Sequence of chain 1.A:
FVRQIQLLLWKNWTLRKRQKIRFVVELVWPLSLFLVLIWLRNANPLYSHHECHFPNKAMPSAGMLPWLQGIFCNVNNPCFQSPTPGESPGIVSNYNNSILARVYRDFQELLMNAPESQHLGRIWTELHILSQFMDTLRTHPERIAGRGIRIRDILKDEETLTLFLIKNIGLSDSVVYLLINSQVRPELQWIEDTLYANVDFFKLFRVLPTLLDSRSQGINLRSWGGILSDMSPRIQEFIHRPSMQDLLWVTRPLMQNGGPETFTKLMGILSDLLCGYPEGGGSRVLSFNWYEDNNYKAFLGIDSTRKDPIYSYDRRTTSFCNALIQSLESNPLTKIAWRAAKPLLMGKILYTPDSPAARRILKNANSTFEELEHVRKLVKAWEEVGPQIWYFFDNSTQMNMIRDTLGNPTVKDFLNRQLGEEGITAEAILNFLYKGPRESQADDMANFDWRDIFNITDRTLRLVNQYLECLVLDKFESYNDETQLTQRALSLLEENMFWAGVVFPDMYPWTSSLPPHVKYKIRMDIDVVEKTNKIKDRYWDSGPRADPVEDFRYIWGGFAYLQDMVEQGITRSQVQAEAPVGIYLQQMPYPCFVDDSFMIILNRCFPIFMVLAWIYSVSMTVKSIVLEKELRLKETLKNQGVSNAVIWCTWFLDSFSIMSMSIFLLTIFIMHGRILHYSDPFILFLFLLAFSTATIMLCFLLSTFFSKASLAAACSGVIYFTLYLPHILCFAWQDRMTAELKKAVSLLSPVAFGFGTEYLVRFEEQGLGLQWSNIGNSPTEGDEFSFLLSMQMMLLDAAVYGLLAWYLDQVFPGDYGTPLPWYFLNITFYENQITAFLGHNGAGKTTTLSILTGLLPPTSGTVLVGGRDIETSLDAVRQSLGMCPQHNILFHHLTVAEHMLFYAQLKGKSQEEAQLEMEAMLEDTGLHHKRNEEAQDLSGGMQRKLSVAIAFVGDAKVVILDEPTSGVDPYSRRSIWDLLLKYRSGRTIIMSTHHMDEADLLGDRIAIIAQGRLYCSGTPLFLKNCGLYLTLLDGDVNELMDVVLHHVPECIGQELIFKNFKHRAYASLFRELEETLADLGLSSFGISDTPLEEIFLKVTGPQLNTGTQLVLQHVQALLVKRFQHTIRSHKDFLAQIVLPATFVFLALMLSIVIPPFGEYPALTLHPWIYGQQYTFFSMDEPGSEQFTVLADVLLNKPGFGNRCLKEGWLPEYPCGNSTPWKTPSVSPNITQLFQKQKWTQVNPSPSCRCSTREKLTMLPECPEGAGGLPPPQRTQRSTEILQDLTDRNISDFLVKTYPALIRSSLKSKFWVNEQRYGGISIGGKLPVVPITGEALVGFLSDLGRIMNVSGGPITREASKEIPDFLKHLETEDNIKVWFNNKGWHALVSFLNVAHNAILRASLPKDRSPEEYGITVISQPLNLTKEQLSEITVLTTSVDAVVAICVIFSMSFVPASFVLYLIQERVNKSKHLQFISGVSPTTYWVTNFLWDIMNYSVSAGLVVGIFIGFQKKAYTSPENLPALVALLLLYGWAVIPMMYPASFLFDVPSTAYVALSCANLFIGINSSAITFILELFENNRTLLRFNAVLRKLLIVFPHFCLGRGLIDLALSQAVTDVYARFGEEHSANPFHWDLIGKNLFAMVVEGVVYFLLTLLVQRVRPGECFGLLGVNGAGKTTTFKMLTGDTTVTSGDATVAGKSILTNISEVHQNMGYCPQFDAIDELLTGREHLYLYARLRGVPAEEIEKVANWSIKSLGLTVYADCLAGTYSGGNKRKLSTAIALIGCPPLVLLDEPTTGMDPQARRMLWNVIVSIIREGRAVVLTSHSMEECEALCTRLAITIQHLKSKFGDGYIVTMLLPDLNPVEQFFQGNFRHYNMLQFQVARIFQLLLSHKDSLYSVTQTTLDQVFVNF

Binding-site contacts:
Ligand atom C2 contacts residue TYR440 of chain 1.A at 4.2 Å (hydrophobic).
Ligand atom C3 contacts residue ASN1588 of chain 1.A at 3.8 Å.
Ligand atom N2 contacts residue TYR440 of chain 1.A at 3.9 Å.
Ligand atom C3 contacts residue TYR440 of chain 1.A at 3.4 Å (hydrophobic).
Ligand atom N2 contacts residue ASN1588 of chain 1.A at 2.9 Å (h-bond).
Ligand atom C1 contacts residue ASN1588 of chain 1.A at 1.4 Å.
Ligand atom C8 contacts residue ASN1588 of chain 1.A at 3.8 Å.
Ligand atom O5 contacts residue ASN1588 of chain 1.A at 2.3 Å (h-bond).
Ligand atom O7 contacts residue ASN1588 of chain 1.A at 3.4 Å (h-bond).
Ligand atom O7 contacts residue GLN437 of chain 1.A at 3.8 Å.
Ligand atom C2 contacts residue ASN1588 of chain 1.A at 2.5 Å.
Ligand atom O3 contacts residue TYR440 of chain 1.A at 3.8 Å.
Ligand atom C4 contacts residue TYR440 of chain 1.A at 4.3 Å (hydrophobic).
Ligand atom C5 contacts residue ASN1588 of chain 1.A at 3.6 Å.
Ligand atom C7 contacts residue ASN1588 of chain 1.A at 3.6 Å.
Ligand atom O4 contacts residue TYR440 of chain 1.A at 3.5 Å (h-bond).
Ligand atom C4 contacts residue ASN1588 of chain 1.A at 4.2 Å.

A small-molecule ligand and the protein it binds are described below.
Small molecule (SMILES): CC(=O)N[C@@H]1[C@@H](O)[C@H](O)[C@@H](CO)O[C@H]1O